The small molecule below binds the protein below.
Small molecule (SMILES): COC(=O)C(C(=O)OC)[C@H]1CCCC(=C(c2ccc(O)cc2)c2ccc(O)cc2)C1

Sequence of chain 1.B:
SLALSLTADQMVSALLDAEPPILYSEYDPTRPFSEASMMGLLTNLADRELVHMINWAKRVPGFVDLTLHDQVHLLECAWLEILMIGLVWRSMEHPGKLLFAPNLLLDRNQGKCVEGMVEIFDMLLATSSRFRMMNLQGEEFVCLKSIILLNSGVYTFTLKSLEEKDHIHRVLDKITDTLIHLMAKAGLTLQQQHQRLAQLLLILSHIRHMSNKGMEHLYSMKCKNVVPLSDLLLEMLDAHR

Binding-site contacts:
Ligand atom O11 contacts residue ARG97 of chain 1.B at 3.1 Å (salt-bridge).
Ligand atom C02 contacts residue THR50 of chain 1.B at 3.6 Å.
Ligand atom C03 contacts residue MET46 of chain 1.B at 4.0 Å (hydrophobic).
Ligand atom C02 contacts residue LEU228 of chain 1.B at 4.0 Å (hydrophobic).
Ligand atom C09 contacts residue ALA53 of chain 1.B at 4.0 Å (hydrophobic).
Ligand atom C16 contacts residue PHE107 of chain 1.B at 3.6 Å (hydrophobic).
Ligand atom C03 contacts residue THR50 of chain 1.B at 3.5 Å.
Ligand atom C15 contacts residue PHE107 of chain 1.B at 3.8 Å (hydrophobic).
Ligand atom C09 contacts residue GLU56 of chain 1.B at 3.2 Å.
Ligand atom O01 contacts residue LEU228 of chain 1.B at 3.5 Å.
Ligand atom C15 contacts residue LEU131 of chain 1.B at 4.0 Å (hydrophobic).
Ligand atom C16 contacts residue PHE128 of chain 1.B at 3.9 Å (hydrophobic).
Ligand atom C12 contacts residue LEU94 of chain 1.B at 4.0 Å (hydrophobic).
Ligand atom C07 contacts residue PHE107 of chain 1.B at 3.9 Å (hydrophobic).
Ligand atom O27 contacts residue MET124 of chain 1.B at 3.2 Å.
Ligand atom C22 contacts residue MET231 of chain 1.B at 3.5 Å (hydrophobic).
Ligand atom O21 contacts residue MET46 of chain 1.B at 3.3 Å.
Ligand atom O01 contacts residue LEU243 of chain 1.B at 3.6 Å.
Ligand atom C29 contacts residue LEU87 of chain 1.B at 4.0 Å (hydrophobic).
Ligand atom C22 contacts residue MET46 of chain 1.B at 3.7 Å (hydrophobic).
Ligand atom O11 contacts residue LEU90 of chain 1.B at 3.9 Å.
Ligand atom O11 contacts residue GLU56 of chain 1.B at 2.5 Å (salt-bridge).
Ligand atom O25 contacts residue ILE127 of chain 1.B at 4.0 Å.
Ligand atom C08 contacts residue ALA53 of chain 1.B at 3.9 Å (hydrophobic).
Ligand atom O01 contacts residue THR50 of chain 1.B at 3.0 Å (h-bond).
Ligand atom C20 contacts residue HIS227 of chain 1.B at 4.0 Å.
Ligand atom O23 contacts residue HIS227 of chain 1.B at 3.7 Å.
Ligand atom C16 contacts residue LEU131 of chain 1.B at 3.8 Å (hydrophobic).
Ligand atom C29 contacts residue ALA53 of chain 1.B at 3.8 Å (hydrophobic).
Ligand atom C04 contacts residue LEU49 of chain 1.B at 3.6 Å (hydrophobic).
Ligand atom C10 contacts residue LEU90 of chain 1.B at 4.0 Å (hydrophobic).
Ligand atom C10 contacts residue GLU56 of chain 1.B at 3.2 Å.
Ligand atom C08 contacts residue LEU49 of chain 1.B at 3.8 Å (hydrophobic).
Ligand atom C22 contacts residue LEU228 of chain 1.B at 3.8 Å (hydrophobic).
Ligand atom C26 contacts residue GLU122 of chain 1.B at 3.6 Å.
Ligand atom C30 contacts residue ALA53 of chain 1.B at 3.7 Å (hydrophobic).
Ligand atom O23 contacts residue GLY224 of chain 1.B at 3.0 Å (h-bond).
Ligand atom O25 contacts residue HIS227 of chain 1.B at 3.1 Å (h-bond).
Ligand atom C12 contacts residue LEU90 of chain 1.B at 3.5 Å (hydrophobic).
Ligand atom C26 contacts residue HIS227 of chain 1.B at 3.6 Å.